Binding-site contacts:
Ligand atom O2 contacts residue ARG83 of chain 1.A at 4.4 Å.
Ligand atom O4 contacts residue TYR25 of chain 1.A at 4.3 Å.
Ligand atom C1 contacts residue ARG75 of chain 1.A at 3.7 Å.
Ligand atom O5 contacts residue ARG75 of chain 1.A at 2.8 Å (salt-bridge).
Ligand atom C4 contacts residue HIS48 of chain 1.A at 3.6 Å.
Ligand atom O4 contacts residue ARG75 of chain 1.A at 3.1 Å (salt-bridge).
Ligand atom C2 contacts residue ARG75 of chain 1.A at 4.4 Å.
Ligand atom C5 contacts residue HIS48 of chain 1.A at 4.4 Å.
Ligand atom O3 contacts residue PHE51 of chain 1.A at 3.6 Å.
Ligand atom C6 contacts residue ARG75 of chain 1.A at 3.9 Å.
Ligand atom C5 contacts residue ARG75 of chain 1.A at 3.9 Å.
Ligand atom O1 contacts residue ARG75 of chain 1.A at 3.6 Å (salt-bridge).
Ligand atom O4 contacts residue HIS48 of chain 1.A at 2.7 Å (h-bond).
Ligand atom C4 contacts residue TYR25 of chain 1.A at 3.8 Å (hydrophobic).
Ligand atom C6 contacts residue HIS48 of chain 1.A at 3.9 Å.
Ligand atom C5 contacts residue TYR25 of chain 1.A at 4.4 Å (hydrophobic).
Ligand atom C2 contacts residue ARG83 of chain 1.A at 4.3 Å.
Ligand atom C3 contacts residue TYR25 of chain 1.A at 4.4 Å (hydrophobic).
Ligand atom O4 contacts residue ARG83 of chain 1.A at 3.0 Å (salt-bridge).
Ligand atom C6 contacts residue TYR25 of chain 1.A at 3.9 Å (hydrophobic).
Ligand atom C3 contacts residue ARG83 of chain 1.A at 4.2 Å.
Ligand atom C4 contacts residue ARG75 of chain 1.A at 4.1 Å.
Ligand atom C4 contacts residue ARG83 of chain 1.A at 4.2 Å.
Ligand atom C6 contacts residue TYR41 of chain 1.A at 3.9 Å (hydrophobic).
Ligand atom O3 contacts residue ARG83 of chain 1.A at 3.0 Å (salt-bridge).

Sequence of chain 1.A:
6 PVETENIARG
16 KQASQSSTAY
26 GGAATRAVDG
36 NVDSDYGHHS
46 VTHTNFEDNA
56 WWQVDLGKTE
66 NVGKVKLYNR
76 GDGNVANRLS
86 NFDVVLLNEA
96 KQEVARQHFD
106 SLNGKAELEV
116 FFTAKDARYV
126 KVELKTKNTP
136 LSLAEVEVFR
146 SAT

This protein binds this small molecule.
Small molecule (SMILES): C[C@@H]1O[C@@H](O)[C@@H](O)[C@H](O)[C@@H]1O